Sequence of chain 1.F:
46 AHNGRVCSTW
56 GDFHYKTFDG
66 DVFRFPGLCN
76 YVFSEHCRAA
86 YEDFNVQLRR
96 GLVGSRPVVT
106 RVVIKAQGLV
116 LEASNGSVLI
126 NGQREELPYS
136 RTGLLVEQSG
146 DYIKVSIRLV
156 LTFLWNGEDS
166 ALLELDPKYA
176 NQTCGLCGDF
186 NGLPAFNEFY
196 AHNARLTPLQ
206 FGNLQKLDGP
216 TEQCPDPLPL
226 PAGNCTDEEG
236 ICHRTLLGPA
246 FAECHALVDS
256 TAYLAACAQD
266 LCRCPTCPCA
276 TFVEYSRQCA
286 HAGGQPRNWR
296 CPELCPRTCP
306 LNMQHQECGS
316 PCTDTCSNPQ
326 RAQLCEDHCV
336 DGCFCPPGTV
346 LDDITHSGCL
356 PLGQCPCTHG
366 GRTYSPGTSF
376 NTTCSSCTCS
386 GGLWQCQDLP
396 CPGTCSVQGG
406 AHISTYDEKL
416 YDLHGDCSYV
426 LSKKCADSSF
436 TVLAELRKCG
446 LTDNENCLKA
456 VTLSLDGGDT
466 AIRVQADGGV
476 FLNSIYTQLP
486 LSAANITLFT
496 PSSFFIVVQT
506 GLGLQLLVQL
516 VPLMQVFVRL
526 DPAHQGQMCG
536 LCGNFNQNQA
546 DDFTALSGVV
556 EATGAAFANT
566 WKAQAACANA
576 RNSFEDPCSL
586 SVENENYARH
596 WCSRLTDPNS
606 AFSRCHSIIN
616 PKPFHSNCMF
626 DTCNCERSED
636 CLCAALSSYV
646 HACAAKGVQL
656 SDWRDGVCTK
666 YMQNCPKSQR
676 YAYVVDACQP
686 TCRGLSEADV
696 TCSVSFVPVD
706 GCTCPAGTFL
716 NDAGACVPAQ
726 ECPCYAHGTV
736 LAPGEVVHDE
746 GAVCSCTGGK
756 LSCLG

Binding-site contacts:
Ligand atom N2 contacts residue ALA489 of chain 1.F at 4.1 Å.
Ligand atom C7 contacts residue ASN490 of chain 1.F at 3.5 Å.
Ligand atom O7 contacts residue ASN490 of chain 1.F at 3.4 Å (h-bond).
Ligand atom N2 contacts residue ASN490 of chain 1.F at 2.9 Å (h-bond).
Ligand atom O5 contacts residue ASN490 of chain 1.F at 2.3 Å (h-bond).
Ligand atom C2 contacts residue ASN490 of chain 1.F at 2.4 Å.
Ligand atom C2 contacts residue ALA489 of chain 1.F at 4.3 Å (hydrophobic).
Ligand atom C4 contacts residue ASN490 of chain 1.F at 4.2 Å.
Ligand atom C8 contacts residue ASN490 of chain 1.F at 4.2 Å.
Ligand atom C5 contacts residue ASN490 of chain 1.F at 3.6 Å.
Ligand atom C3 contacts residue ASN490 of chain 1.F at 3.8 Å.
Ligand atom C1 contacts residue ASN490 of chain 1.F at 1.4 Å.
Ligand atom C1 contacts residue ALA489 of chain 1.F at 4.4 Å (hydrophobic).

A protein and the small-molecule ligand that binds it are described below.
Small molecule (SMILES): CC(=O)N[C@@H]1[C@@H](O)[C@H](O)[C@@H](CO)O[C@H]1O